The protein below binds the small molecule below.
Small molecule (SMILES): CC(C)CCC[C@@H](C)[C@H]1CC[C@H]2[C@@H]3CC=C4C[C@@H](O)CC[C@]4(C)[C@H]3CC[C@]12C

Sequence of chain 1.B:
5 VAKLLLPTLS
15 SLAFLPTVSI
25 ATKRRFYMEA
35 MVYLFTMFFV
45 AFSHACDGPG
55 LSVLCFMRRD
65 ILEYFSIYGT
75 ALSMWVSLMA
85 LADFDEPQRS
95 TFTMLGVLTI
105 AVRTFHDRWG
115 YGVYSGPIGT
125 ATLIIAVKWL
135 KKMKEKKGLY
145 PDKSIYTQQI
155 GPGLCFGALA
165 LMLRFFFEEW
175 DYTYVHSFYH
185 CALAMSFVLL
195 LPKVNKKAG

Binding-site contacts:
Ligand atom C20 contacts residue GLY120 of chain 1.B at 4.0 Å.
Ligand atom C22 contacts residue THR103 of chain 1.B at 3.4 Å.
Ligand atom C26 contacts residue LEU99 of chain 1.B at 3.2 Å (hydrophobic).
Ligand atom C21 contacts residue GLY116 of chain 1.B at 3.5 Å.
Ligand atom C25 contacts residue THR124 of chain 1.B at 4.0 Å.
Ligand atom C27 contacts residue THR124 of chain 1.B at 3.9 Å.
Ligand atom C12 contacts residue GLY116 of chain 1.B at 3.3 Å.
Ligand atom C24 contacts residue THR103 of chain 1.B at 3.3 Å.
Ligand atom C17 contacts residue ARG107 of chain 1.B at 4.3 Å.
Ligand atom C23 contacts residue THR124 of chain 1.B at 3.7 Å.
Ligand atom C24 contacts residue THR124 of chain 1.B at 4.1 Å.
Ligand atom C14 contacts residue ARG107 of chain 1.B at 4.3 Å.
Ligand atom C11 contacts residue GLY116 of chain 1.B at 3.6 Å.
Ligand atom C2 contacts residue TYR115 of chain 1.B at 4.1 Å (hydrophobic).
Ligand atom C24 contacts residue TRP79 of chain 1.B at 4.0 Å (hydrophobic).
Ligand atom C26 contacts residue TRP79 of chain 1.B at 3.4 Å (hydrophobic).
Ligand atom C1 contacts residue GLY116 of chain 1.B at 4.4 Å.
Ligand atom C20 contacts residue PRO121 of chain 1.B at 4.2 Å (hydrophobic).
Ligand atom C12 contacts residue ARG107 of chain 1.B at 4.2 Å.
Ligand atom C3 contacts residue TYR115 of chain 1.B at 4.4 Å (hydrophobic).
Ligand atom C21 contacts residue GLY120 of chain 1.B at 4.4 Å.
Ligand atom C23 contacts residue GLY120 of chain 1.B at 3.8 Å.
Ligand atom C23 contacts residue THR103 of chain 1.B at 3.9 Å.
Ligand atom C21 contacts residue PRO121 of chain 1.B at 3.8 Å (hydrophobic).
Ligand atom C25 contacts residue LEU99 of chain 1.B at 4.1 Å (hydrophobic).
Ligand atom C12 contacts residue GLY120 of chain 1.B at 3.8 Å.
Ligand atom C23 contacts residue PRO121 of chain 1.B at 3.9 Å (hydrophobic).
Ligand atom C25 contacts residue THR103 of chain 1.B at 3.2 Å.
Ligand atom C21 contacts residue THR103 of chain 1.B at 4.1 Å.
Ligand atom C20 contacts residue GLY116 of chain 1.B at 4.1 Å.
Ligand atom C27 contacts residue THR103 of chain 1.B at 4.3 Å.
Ligand atom C26 contacts residue THR103 of chain 1.B at 4.2 Å.
Ligand atom C26 contacts residue THR124 of chain 1.B at 3.4 Å.
Ligand atom C18 contacts residue GLY120 of chain 1.B at 4.3 Å.
Ligand atom C21 contacts residue ARG107 of chain 1.B at 3.7 Å.
Ligand atom C1 contacts residue TYR115 of chain 1.B at 3.6 Å (hydrophobic).
Ligand atom C9 contacts residue TYR115 of chain 1.B at 4.4 Å (hydrophobic).
Ligand atom C21 contacts residue ILE104 of chain 1.B at 4.4 Å (hydrophobic).
Ligand atom C13 contacts residue GLY120 of chain 1.B at 4.5 Å.
Ligand atom C13 contacts residue GLY116 of chain 1.B at 4.5 Å.